Binding-site contacts:
Ligand atom C4 contacts residue ASN1121 of chain 1.E at 4.2 Å.
Ligand atom N2 contacts residue ASN1121 of chain 1.E at 2.8 Å (h-bond).
Ligand atom C5 contacts residue ASN1121 of chain 1.E at 3.6 Å.
Ligand atom O7 contacts residue ASN1121 of chain 1.E at 3.7 Å.
Ligand atom C1 contacts residue ASN1121 of chain 1.E at 1.4 Å.
Ligand atom C7 contacts residue ASN1121 of chain 1.E at 3.5 Å.
Ligand atom C3 contacts residue ASN1121 of chain 1.E at 3.7 Å.
Ligand atom O5 contacts residue ASN1121 of chain 1.E at 2.3 Å (h-bond).
Ligand atom C2 contacts residue ASN1121 of chain 1.E at 2.4 Å.

A small-molecule ligand and the protein it binds are described below.
Small molecule (SMILES): CC(=O)N[C@H]1[C@H](O[C@H]2[C@H](O)[C@@H](NC(C)=O)CO[C@@H]2CO)O[C@H](CO)[C@@H](O)[C@@H]1O

Sequence of chain 1.E:
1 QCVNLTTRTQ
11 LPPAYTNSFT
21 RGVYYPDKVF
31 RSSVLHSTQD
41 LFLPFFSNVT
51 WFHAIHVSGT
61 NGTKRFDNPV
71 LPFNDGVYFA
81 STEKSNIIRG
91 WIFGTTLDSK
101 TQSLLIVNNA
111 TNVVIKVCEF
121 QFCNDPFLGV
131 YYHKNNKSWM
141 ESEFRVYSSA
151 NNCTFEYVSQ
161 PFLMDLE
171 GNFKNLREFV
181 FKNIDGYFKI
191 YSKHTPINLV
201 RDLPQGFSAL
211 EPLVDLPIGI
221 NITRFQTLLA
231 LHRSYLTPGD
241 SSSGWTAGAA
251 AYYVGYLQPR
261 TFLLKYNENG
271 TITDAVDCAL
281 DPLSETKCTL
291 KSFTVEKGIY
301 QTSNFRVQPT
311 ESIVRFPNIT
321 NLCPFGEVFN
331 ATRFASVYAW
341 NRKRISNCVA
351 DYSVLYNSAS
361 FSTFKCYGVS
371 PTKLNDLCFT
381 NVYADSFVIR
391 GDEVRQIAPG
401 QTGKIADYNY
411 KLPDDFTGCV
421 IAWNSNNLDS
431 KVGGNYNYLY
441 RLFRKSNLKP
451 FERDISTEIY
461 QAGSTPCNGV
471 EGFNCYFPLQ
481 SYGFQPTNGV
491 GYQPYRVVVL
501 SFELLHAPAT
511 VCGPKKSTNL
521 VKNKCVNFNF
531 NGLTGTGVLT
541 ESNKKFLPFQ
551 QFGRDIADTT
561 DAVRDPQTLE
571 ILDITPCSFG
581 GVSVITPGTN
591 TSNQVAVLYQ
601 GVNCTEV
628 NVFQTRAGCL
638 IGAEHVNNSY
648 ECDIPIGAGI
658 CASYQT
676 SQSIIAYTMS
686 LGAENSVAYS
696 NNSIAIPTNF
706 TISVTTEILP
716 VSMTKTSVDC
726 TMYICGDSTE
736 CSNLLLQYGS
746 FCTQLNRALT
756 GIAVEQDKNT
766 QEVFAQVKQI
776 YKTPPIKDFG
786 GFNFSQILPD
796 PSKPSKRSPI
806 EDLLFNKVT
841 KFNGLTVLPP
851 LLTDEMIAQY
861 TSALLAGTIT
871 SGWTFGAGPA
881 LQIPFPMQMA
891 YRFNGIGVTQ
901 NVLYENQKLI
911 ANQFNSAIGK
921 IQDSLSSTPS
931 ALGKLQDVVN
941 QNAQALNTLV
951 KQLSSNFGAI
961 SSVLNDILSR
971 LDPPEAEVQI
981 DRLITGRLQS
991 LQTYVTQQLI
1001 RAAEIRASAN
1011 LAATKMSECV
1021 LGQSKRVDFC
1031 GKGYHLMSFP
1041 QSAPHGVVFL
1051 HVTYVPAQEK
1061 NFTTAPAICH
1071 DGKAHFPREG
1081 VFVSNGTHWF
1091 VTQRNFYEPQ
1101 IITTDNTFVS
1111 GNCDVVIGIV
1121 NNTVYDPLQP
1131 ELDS